A small-molecule ligand and the protein it binds are described below.
Small molecule (SMILES): CC(=O)N[C@@H]1[C@@H](O)[C@H](O)[C@@H](CO)O[C@H]1O

Sequence of chain 1.A:
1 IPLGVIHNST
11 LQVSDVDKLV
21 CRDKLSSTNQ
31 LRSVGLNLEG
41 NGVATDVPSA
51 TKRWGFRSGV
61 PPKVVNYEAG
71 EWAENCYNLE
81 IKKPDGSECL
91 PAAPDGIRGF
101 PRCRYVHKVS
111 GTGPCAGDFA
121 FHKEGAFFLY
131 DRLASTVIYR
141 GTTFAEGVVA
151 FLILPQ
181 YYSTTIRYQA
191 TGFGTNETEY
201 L

Binding-site contacts:
Ligand atom C8 contacts residue ASN196 of chain 1.A at 3.6 Å.
Ligand atom C7 contacts residue GLU197 of chain 1.A at 4.2 Å.
Ligand atom C8 contacts residue GLU197 of chain 1.A at 3.3 Å.
Ligand atom C5 contacts residue TYR26 of chain 1.E at 3.7 Å (hydrophobic).
Ligand atom O5 contacts residue TYR26 of chain 1.E at 4.0 Å.
Ligand atom C5 contacts residue ASN196 of chain 1.A at 3.6 Å.
Ligand atom O3 contacts residue ASN196 of chain 1.A at 4.4 Å.
Ligand atom C1 contacts residue ASN196 of chain 1.A at 1.4 Å.
Ligand atom O5 contacts residue ASN196 of chain 1.A at 2.4 Å (h-bond).
Ligand atom C3 contacts residue TYR26 of chain 1.E at 4.2 Å (hydrophobic).
Ligand atom C1 contacts residue TYR26 of chain 1.E at 3.9 Å (hydrophobic).
Ligand atom C6 contacts residue TYR26 of chain 1.E at 4.4 Å (hydrophobic).
Ligand atom O7 contacts residue ASN196 of chain 1.A at 3.4 Å (h-bond).
Ligand atom C7 contacts residue ASN196 of chain 1.A at 3.2 Å.
Ligand atom C3 contacts residue ASN196 of chain 1.A at 3.5 Å.
Ligand atom C2 contacts residue ASN196 of chain 1.A at 2.0 Å.
Ligand atom N2 contacts residue ASN196 of chain 1.A at 2.5 Å (h-bond).
Ligand atom C4 contacts residue ASN196 of chain 1.A at 4.0 Å.
Ligand atom N2 contacts residue GLU197 of chain 1.A at 4.0 Å.

Sequence of chain 1.E:
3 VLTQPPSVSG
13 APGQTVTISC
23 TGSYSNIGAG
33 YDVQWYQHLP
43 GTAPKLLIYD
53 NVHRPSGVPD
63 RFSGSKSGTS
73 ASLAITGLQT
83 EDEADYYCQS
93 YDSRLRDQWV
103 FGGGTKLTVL